Binding-site contacts:
Ligand atom N1 contacts residue PHE385 of chain 1.B at 4.2 Å.
Ligand atom C5 contacts residue ASP413 of chain 1.B at 4.2 Å.
Ligand atom C7 contacts residue GLY377 of chain 1.B at 3.9 Å.
Ligand atom O4 contacts residue PHE374 of chain 1.B at 4.0 Å.
Ligand atom O1 contacts residue ALA376 of chain 1.B at 3.6 Å.
Ligand atom O3 contacts residue SER234 of chain 1.B at 2.7 Å (h-bond).
Ligand atom O5 contacts residue TYR359 of chain 1.B at 3.7 Å.
Ligand atom C6 contacts residue ALA376 of chain 1.B at 4.0 Å (hydrophobic).
Ligand atom C3 contacts residue PHE385 of chain 1.B at 3.8 Å (hydrophobic).
Ligand atom C2 contacts residue ALA376 of chain 1.B at 4.1 Å (hydrophobic).
Ligand atom C5 contacts residue ARG418 of chain 1.B at 3.6 Å.
Ligand atom C4 contacts residue MET383 of chain 1.B at 3.9 Å (hydrophobic).
Ligand atom C4 contacts residue ASP413 of chain 1.B at 3.6 Å.
Ligand atom C8 contacts residue TYR359 of chain 1.B at 3.6 Å (hydrophobic).
Ligand atom C7 contacts residue SER234 of chain 1.B at 3.5 Å.
Ligand atom C8 contacts residue ARG418 of chain 1.B at 3.6 Å.
Ligand atom O2 contacts residue ARG418 of chain 1.B at 4.0 Å.
Ligand atom C6 contacts residue THR209 of chain 1.B at 4.2 Å.
Ligand atom C3 contacts residue ALA376 of chain 1.B at 3.8 Å (hydrophobic).
Ligand atom O3 contacts residue THR209 of chain 1.B at 3.1 Å (h-bond).
Ligand atom O3 contacts residue SER173 of chain 1.B at 3.2 Å (h-bond).
Ligand atom O2 contacts residue ASP413 of chain 1.B at 4.2 Å.
Ligand atom C7 contacts residue SER173 of chain 1.B at 4.2 Å.
Ligand atom C1 contacts residue ALA376 of chain 1.B at 3.6 Å (hydrophobic).
Ligand atom C7 contacts residue SER378 of chain 1.B at 3.7 Å.
Ligand atom O5 contacts residue ALA376 of chain 1.B at 3.8 Å.
Ligand atom C2 contacts residue ARG418 of chain 1.B at 3.9 Å.
Ligand atom C6 contacts residue SER234 of chain 1.B at 3.8 Å.
Ligand atom N1 contacts residue ALA376 of chain 1.B at 4.2 Å.
Ligand atom N1 contacts residue ARG418 of chain 1.B at 3.0 Å (salt-bridge).
Ligand atom C3 contacts residue ARG418 of chain 1.B at 4.0 Å.
Ligand atom C8 contacts residue ALA376 of chain 1.B at 3.7 Å (hydrophobic).
Ligand atom O4 contacts residue TYR359 of chain 1.B at 2.7 Å (h-bond).
Ligand atom O4 contacts residue ALA376 of chain 1.B at 3.9 Å.
Ligand atom C3 contacts residue MET383 of chain 1.B at 4.1 Å (hydrophobic).
Ligand atom C7 contacts residue ALA376 of chain 1.B at 3.8 Å (hydrophobic).
Ligand atom O2 contacts residue LYS89 of chain 1.B at 2.9 Å (salt-bridge).
Ligand atom C5 contacts residue LYS89 of chain 1.B at 3.9 Å.
Ligand atom O1 contacts residue SER378 of chain 1.B at 3.4 Å (h-bond).
Ligand atom O4 contacts residue ARG418 of chain 1.B at 2.7 Å (salt-bridge).

Sequence of chain 1.B:
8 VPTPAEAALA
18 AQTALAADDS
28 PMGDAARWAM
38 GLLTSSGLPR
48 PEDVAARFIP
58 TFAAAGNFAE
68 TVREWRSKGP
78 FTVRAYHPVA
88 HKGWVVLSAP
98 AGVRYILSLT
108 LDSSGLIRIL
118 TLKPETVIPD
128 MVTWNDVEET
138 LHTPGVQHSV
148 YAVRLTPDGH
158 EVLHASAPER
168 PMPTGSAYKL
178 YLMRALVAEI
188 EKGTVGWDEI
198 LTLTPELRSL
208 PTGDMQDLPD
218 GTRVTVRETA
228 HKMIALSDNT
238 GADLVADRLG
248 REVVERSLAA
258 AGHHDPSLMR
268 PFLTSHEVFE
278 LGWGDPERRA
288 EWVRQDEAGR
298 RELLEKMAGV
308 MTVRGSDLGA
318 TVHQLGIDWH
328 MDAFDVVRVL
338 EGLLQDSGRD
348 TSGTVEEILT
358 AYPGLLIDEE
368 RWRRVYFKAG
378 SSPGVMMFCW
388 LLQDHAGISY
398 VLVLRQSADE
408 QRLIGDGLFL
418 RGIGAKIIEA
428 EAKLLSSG

A protein and the small-molecule ligand that binds it are described below.
Small molecule (SMILES): O=C(O)[C@H]1/C(=C/CO)O[C@@H]2CC(=O)N21